The small molecule below binds the protein below.
Small molecule (SMILES): CCC(CC)CN(C[C@@H](O)[C@H](Cc1ccccc1)NC(=O)O[C@H]1CO[C@H]2OCC[C@H]21)S(=O)(=O)c1ccc(N)cc1

Binding-site contacts:
Ligand atom O18 contacts residue GLY27 of chain 1.B at 3.3 Å.
Ligand atom C16 contacts residue ASP25 of chain 1.A at 3.1 Å.
Ligand atom C20 contacts residue VAL82 of chain 1.B at 3.7 Å (hydrophobic).
Ligand atom C7 contacts residue ALA28 of chain 1.A at 3.4 Å (hydrophobic).
Ligand atom O18 contacts residue ASP25 of chain 1.B at 2.5 Å (salt-bridge).
Ligand atom C14 contacts residue GLY27 of chain 1.A at 3.7 Å.
Ligand atom C29 contacts residue GLY27 of chain 1.B at 3.5 Å.
Ligand atom C7 contacts residue VAL32 of chain 1.A at 3.3 Å (hydrophobic).
Ligand atom C18 contacts residue VAL84 of chain 1.B at 3.6 Å (hydrophobic).
Ligand atom C34 contacts residue PRO81 of chain 1.A at 3.5 Å (hydrophobic).
Ligand atom C4 contacts residue GLY48 of chain 1.A at 3.4 Å.
Ligand atom C27 contacts residue ASP29 of chain 1.B at 3.5 Å.
Ligand atom N1 contacts residue ASP30 of chain 1.A at 3.1 Å (salt-bridge).
Ligand atom C34 contacts residue ILE50 of chain 1.B at 3.5 Å (hydrophobic).
Ligand atom C17 contacts residue ASP25 of chain 1.B at 3.4 Å.
Ligand atom O10 contacts residue ILE50 of chain 1.B at 3.0 Å.
Ligand atom C37 contacts residue GLY27 of chain 1.B at 3.2 Å.
Ligand atom O18 contacts residue ASP25 of chain 1.A at 2.5 Å (salt-bridge).
Ligand atom O23 contacts residue ALA28 of chain 1.B at 3.4 Å.
Ligand atom C12 contacts residue GLY27 of chain 1.A at 3.5 Å.
Ligand atom C31 contacts residue GLY48 of chain 1.B at 3.3 Å.
Ligand atom N20 contacts residue GLY27 of chain 1.B at 2.9 Å (h-bond).
Ligand atom O10 contacts residue GLY49 of chain 1.A at 3.3 Å.
Ligand atom C14 contacts residue VAL82 of chain 1.B at 3.7 Å (hydrophobic).
Ligand atom O26 contacts residue ALA28 of chain 1.B at 3.6 Å.
Ligand atom C32 contacts residue GLY27 of chain 1.B at 3.6 Å.
Ligand atom C34 contacts residue GLY49 of chain 1.B at 3.5 Å.
Ligand atom C7 contacts residue ASP30 of chain 1.A at 3.1 Å.
Ligand atom O28 contacts residue ASP29 of chain 1.B at 2.8 Å (salt-bridge).
Ligand atom C32 contacts residue ASP25 of chain 1.A at 3.3 Å.
Ligand atom C33 contacts residue ILE50 of chain 1.B at 3.7 Å (hydrophobic).
Ligand atom C29 contacts residue ASP29 of chain 1.B at 3.7 Å.
Ligand atom O9 contacts residue ILE50 of chain 1.B at 3.5 Å.
Ligand atom C30 contacts residue GLY48 of chain 1.B at 3.1 Å.
Ligand atom C2 contacts residue ASP30 of chain 1.A at 3.5 Å.
Ligand atom C25 contacts residue ILE47 of chain 1.B at 3.6 Å (hydrophobic).
Ligand atom C17 contacts residue ASP25 of chain 1.A at 3.3 Å.
Ligand atom C6 contacts residue ALA28 of chain 1.A at 3.5 Å (hydrophobic).
Ligand atom O26 contacts residue ASP30 of chain 1.B at 3.1 Å (salt-bridge).
Ligand atom O26 contacts residue ASP29 of chain 1.B at 3.2 Å (salt-bridge).

Sequence of chain 1.B:
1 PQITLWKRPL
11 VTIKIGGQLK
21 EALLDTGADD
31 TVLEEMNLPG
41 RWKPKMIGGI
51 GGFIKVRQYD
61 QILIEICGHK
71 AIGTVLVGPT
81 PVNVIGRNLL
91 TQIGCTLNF

Sequence of chain 1.A:
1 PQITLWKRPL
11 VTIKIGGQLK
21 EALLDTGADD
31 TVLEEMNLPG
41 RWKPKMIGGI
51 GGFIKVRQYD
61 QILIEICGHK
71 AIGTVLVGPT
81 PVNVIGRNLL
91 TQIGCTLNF